A protein and the small-molecule ligand that binds it are described below.
Small molecule (SMILES): N#Cc1c(O)c2c(-c3ccc(-c4ccccc4O)cc3)c(Cl)sc2[nH]c1=O

Sequence of chain 1.A:
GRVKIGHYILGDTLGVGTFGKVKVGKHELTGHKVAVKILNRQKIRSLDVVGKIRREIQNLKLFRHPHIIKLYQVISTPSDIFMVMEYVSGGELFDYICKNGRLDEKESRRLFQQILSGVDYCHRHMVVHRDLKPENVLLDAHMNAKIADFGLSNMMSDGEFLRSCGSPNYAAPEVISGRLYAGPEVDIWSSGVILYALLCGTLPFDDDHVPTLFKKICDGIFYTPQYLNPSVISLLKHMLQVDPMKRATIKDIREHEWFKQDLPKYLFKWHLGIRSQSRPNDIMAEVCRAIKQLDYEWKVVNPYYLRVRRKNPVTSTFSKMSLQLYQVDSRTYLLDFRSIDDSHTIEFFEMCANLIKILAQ

Binding-site contacts:
Ligand atom C13 contacts residue ILE48 of chain 1.A at 3.8 Å (hydrophobic).
Ligand atom N2 contacts residue LYS31 of chain 1.A at 3.6 Å.
Ligand atom O2 contacts residue LYS33 of chain 1.A at 4.0 Å.
Ligand atom C7 contacts residue ILE48 of chain 1.A at 4.0 Å (hydrophobic).
Ligand atom N2 contacts residue LYS53 of chain 1.A at 3.9 Å.
Ligand atom O3 contacts residue ASN50 of chain 1.A at 4.0 Å.
Ligand atom C15 contacts residue VAL13 of chain 1.A at 3.8 Å (hydrophobic).
Ligand atom C13 contacts residue LEU20 of chain 1.A at 4.0 Å (hydrophobic).
Ligand atom C19 contacts residue GLY21 of chain 1.A at 3.4 Å.
Ligand atom C20 contacts residue LYS31 of chain 1.A at 3.8 Å.
Ligand atom O3 contacts residue LYS53 of chain 1.A at 2.8 Å (salt-bridge).
Ligand atom C8 contacts residue LYS33 of chain 1.A at 3.9 Å.
Ligand atom C12 contacts residue LYS33 of chain 1.A at 3.6 Å.
Ligand atom C12 contacts residue VAL13 of chain 1.A at 4.1 Å (hydrophobic).
Ligand atom N1 contacts residue ASP90 of chain 1.A at 3.1 Å (salt-bridge).
Ligand atom C13 contacts residue LYS33 of chain 1.A at 3.7 Å.
Ligand atom C9 contacts residue LYS33 of chain 1.A at 4.0 Å.
Ligand atom C6 contacts residue ILE48 of chain 1.A at 3.8 Å (hydrophobic).
Ligand atom CL1 contacts residue PHE92 of chain 1.A at 3.6 Å.
Ligand atom C12 contacts residue LEU20 of chain 1.A at 4.0 Å (hydrophobic).
Ligand atom C2 contacts residue ILE48 of chain 1.A at 3.9 Å (hydrophobic).
Ligand atom O1 contacts residue GLY21 of chain 1.A at 2.6 Å (h-bond).
Ligand atom O1 contacts residue LYS33 of chain 1.A at 2.8 Å (salt-bridge).
Ligand atom S1 contacts residue ASP90 of chain 1.A at 3.0 Å (salt-bridge).
Ligand atom C8 contacts residue ILE48 of chain 1.A at 4.0 Å (hydrophobic).
Ligand atom C18 contacts residue LEU20 of chain 1.A at 3.8 Å (hydrophobic).
Ligand atom C1 contacts residue ILE48 of chain 1.A at 4.1 Å (hydrophobic).
Ligand atom O2 contacts residue LYS31 of chain 1.A at 3.4 Å.
Ligand atom O1 contacts residue LEU20 of chain 1.A at 3.7 Å.
Ligand atom C11 contacts residue LYS33 of chain 1.A at 3.6 Å.
Ligand atom N1 contacts residue ASN50 of chain 1.A at 4.1 Å.
Ligand atom C2 contacts residue ASP90 of chain 1.A at 3.5 Å.
Ligand atom C10 contacts residue LYS33 of chain 1.A at 3.8 Å.
Ligand atom C18 contacts residue GLY21 of chain 1.A at 3.4 Å.
Ligand atom C19 contacts residue LYS33 of chain 1.A at 3.5 Å.
Ligand atom C3 contacts residue LYS53 of chain 1.A at 3.9 Å.
Ligand atom S1 contacts residue ILE48 of chain 1.A at 3.7 Å.
Ligand atom C14 contacts residue LYS33 of chain 1.A at 3.9 Å.
Ligand atom C19 contacts residue LEU20 of chain 1.A at 3.9 Å (hydrophobic).
Ligand atom C20 contacts residue LYS53 of chain 1.A at 3.9 Å.